Binding-site contacts:
Ligand atom CG contacts residue VAL322 of chain 1.B at 3.8 Å (hydrophobic).
Ligand atom N contacts residue EDO1 of chain 1.Q at 3.0 Å (h-bond).
Ligand atom ND2 contacts residue THR182 of chain 1.B at 3.0 Å (h-bond).
Ligand atom CG contacts residue THR321 of chain 1.B at 4.0 Å.
Ligand atom CG contacts residue THR182 of chain 1.B at 4.1 Å.
Ligand atom OD1 contacts residue EDO1 of chain 1.FA at 4.3 Å.
Ligand atom OD1 contacts residue VAL322 of chain 1.B at 2.8 Å (h-bond).
Ligand atom O contacts residue EDO1 of chain 1.FA at 2.7 Å (h-bond).
Ligand atom CB contacts residue CYS293 of chain 1.B at 4.4 Å (hydrophobic).
Ligand atom CG contacts residue GLU323 of chain 1.B at 3.4 Å.
Ligand atom O contacts residue ARG260 of chain 1.D at 3.4 Å (salt-bridge).
Ligand atom ND2 contacts residue EDO1 of chain 1.FA at 3.8 Å.
Ligand atom OXT contacts residue EDO1 of chain 1.FA at 3.7 Å.
Ligand atom CB contacts residue EDO1 of chain 1.Q at 3.4 Å.
Ligand atom O contacts residue VAL322 of chain 1.B at 4.4 Å.
Ligand atom N contacts residue CYS293 of chain 1.B at 2.9 Å (h-bond).
Ligand atom C contacts residue ARG260 of chain 1.B at 3.4 Å.
Ligand atom CA contacts residue EDO1 of chain 1.Q at 3.7 Å.
Ligand atom CG contacts residue EDO1 of chain 1.Q at 3.7 Å.
Ligand atom CA contacts residue THR291 of chain 1.B at 4.2 Å.
Ligand atom OD1 contacts residue THR321 of chain 1.B at 3.5 Å.
Ligand atom C contacts residue VAL322 of chain 1.B at 4.2 Å (hydrophobic).
Ligand atom CG contacts residue EDO1 of chain 1.FA at 4.0 Å.
Ligand atom O contacts residue ARG260 of chain 1.B at 3.4 Å (salt-bridge).
Ligand atom CB contacts residue MET294 of chain 1.B at 4.3 Å (hydrophobic).
Ligand atom OD1 contacts residue EDO1 of chain 1.Q at 3.9 Å.
Ligand atom C contacts residue EDO1 of chain 1.FA at 3.5 Å.
Ligand atom OXT contacts residue ARG260 of chain 1.B at 2.5 Å (salt-bridge).
Ligand atom CA contacts residue CYS293 of chain 1.B at 3.5 Å (hydrophobic).
Ligand atom OXT contacts residue THR291 of chain 1.B at 3.6 Å.
Ligand atom C contacts residue GLN292 of chain 1.B at 3.7 Å.
Ligand atom OXT contacts residue GLN292 of chain 1.B at 3.6 Å (h-bond).
Ligand atom ND2 contacts residue THR321 of chain 1.B at 3.7 Å.
Ligand atom N contacts residue THR291 of chain 1.B at 3.0 Å (h-bond).
Ligand atom OXT contacts residue VAL322 of chain 1.B at 3.6 Å.
Ligand atom ND2 contacts residue VAL322 of chain 1.B at 4.2 Å.
Ligand atom N contacts residue GLN292 of chain 1.B at 3.9 Å.
Ligand atom ND2 contacts residue GLU323 of chain 1.B at 2.5 Å (salt-bridge).
Ligand atom CA contacts residue GLN292 of chain 1.B at 3.6 Å.
Ligand atom OD1 contacts residue GLU323 of chain 1.B at 3.5 Å (salt-bridge).

A small-molecule ligand and the protein it binds are described below.
Small molecule (SMILES): NC(=O)C[C@H](N)C(=O)O

Sequence of chain 1.B:
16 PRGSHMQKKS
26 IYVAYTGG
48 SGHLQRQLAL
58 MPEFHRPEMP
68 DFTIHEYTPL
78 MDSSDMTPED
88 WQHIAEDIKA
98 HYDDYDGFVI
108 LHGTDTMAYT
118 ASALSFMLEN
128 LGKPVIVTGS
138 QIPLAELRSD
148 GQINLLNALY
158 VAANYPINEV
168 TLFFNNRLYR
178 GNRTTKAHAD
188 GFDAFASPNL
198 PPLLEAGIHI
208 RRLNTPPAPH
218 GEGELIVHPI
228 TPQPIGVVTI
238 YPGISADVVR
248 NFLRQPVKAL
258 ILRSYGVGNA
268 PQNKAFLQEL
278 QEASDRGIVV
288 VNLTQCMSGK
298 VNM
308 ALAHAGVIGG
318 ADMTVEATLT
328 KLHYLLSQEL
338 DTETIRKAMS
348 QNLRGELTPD

Sequence of chain 1.D:
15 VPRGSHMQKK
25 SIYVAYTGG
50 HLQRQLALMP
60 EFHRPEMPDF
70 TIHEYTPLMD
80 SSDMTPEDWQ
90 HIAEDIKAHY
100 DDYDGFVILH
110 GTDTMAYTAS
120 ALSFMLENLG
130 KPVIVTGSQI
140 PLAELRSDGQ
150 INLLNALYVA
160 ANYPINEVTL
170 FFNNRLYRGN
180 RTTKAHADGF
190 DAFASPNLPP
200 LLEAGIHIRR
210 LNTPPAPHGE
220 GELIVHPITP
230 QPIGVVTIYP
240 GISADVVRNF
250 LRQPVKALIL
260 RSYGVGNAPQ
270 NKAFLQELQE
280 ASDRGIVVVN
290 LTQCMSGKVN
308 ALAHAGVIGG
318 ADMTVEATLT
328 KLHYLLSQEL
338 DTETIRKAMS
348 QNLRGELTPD